The protein below binds the small molecule below.
Small molecule (SMILES): CC(=O)/N=c1\sc(S(N)(=O)=O)nn1C

Sequence of chain 1.D:
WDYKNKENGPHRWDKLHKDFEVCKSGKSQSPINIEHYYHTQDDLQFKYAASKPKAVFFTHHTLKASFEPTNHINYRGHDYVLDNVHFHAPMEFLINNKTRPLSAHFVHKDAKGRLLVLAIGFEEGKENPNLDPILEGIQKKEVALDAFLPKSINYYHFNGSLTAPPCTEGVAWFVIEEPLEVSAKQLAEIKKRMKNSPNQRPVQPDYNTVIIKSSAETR

Binding-site contacts:
Ligand atom O3 contacts residue ASN95 of chain 1.D at 3.2 Å (h-bond).
Ligand atom N1 contacts residue HIS99 of chain 1.D at 3.0 Å (h-bond).
Ligand atom O1 contacts residue TRP188 of chain 1.D at 3.8 Å.
Ligand atom N1 contacts residue GOL1 of chain 1.U at 3.6 Å.
Ligand atom O3 contacts residue VAL118 of chain 1.D at 3.4 Å.
Ligand atom C5 contacts residue GOL1 of chain 1.U at 3.8 Å.
Ligand atom N1 contacts residue HIS97 of chain 1.D at 3.1 Å (h-bond).
Ligand atom C1 contacts residue HIS97 of chain 1.D at 3.9 Å.
Ligand atom C5 contacts residue PRO180 of chain 1.D at 3.1 Å (hydrophobic).
Ligand atom S2 contacts residue HIS97 of chain 1.D at 3.6 Å.
Ligand atom N1 contacts residue ZN1 of chain 1.S at 1.8 Å.
Ligand atom N1 contacts residue HIS116 of chain 1.D at 3.0 Å (h-bond).
Ligand atom N4 contacts residue GOL1 of chain 1.U at 3.3 Å (h-bond).
Ligand atom O1 contacts residue HIS97 of chain 1.D at 3.7 Å.
Ligand atom N3 contacts residue LEU177 of chain 1.D at 4.1 Å.
Ligand atom O2 contacts residue ZN1 of chain 1.S at 4.1 Å.
Ligand atom O2 contacts residue ALA179 of chain 1.D at 3.4 Å (h-bond).
Ligand atom N2 contacts residue ALA179 of chain 1.D at 3.9 Å.
Ligand atom O1 contacts residue HIS116 of chain 1.D at 3.5 Å (h-bond).
Ligand atom S1 contacts residue HIS97 of chain 1.D at 3.7 Å.
Ligand atom S1 contacts residue ZN1 of chain 1.S at 3.1 Å.
Ligand atom O1 contacts residue THR178 of chain 1.D at 3.9 Å.
Ligand atom N3 contacts residue ALA179 of chain 1.D at 3.0 Å.
Ligand atom N1 contacts residue GLU103 of chain 1.D at 3.9 Å.
Ligand atom N1 contacts residue THR178 of chain 1.D at 2.9 Å (h-bond).
Ligand atom N2 contacts residue GOL1 of chain 1.U at 3.5 Å.
Ligand atom C3 contacts residue GOL1 of chain 1.U at 3.8 Å.
Ligand atom C5 contacts residue ALA179 of chain 1.D at 3.9 Å (hydrophobic).
Ligand atom C2 contacts residue GOL1 of chain 1.U at 3.3 Å.
Ligand atom O2 contacts residue LEU177 of chain 1.D at 3.3 Å.
Ligand atom O2 contacts residue THR178 of chain 1.D at 2.4 Å (h-bond).
Ligand atom C3 contacts residue LYS75 of chain 1.D at 4.0 Å.
Ligand atom C1 contacts residue GOL1 of chain 1.U at 3.7 Å.
Ligand atom C4 contacts residue LYS75 of chain 1.D at 3.4 Å.
Ligand atom N3 contacts residue GOL1 of chain 1.U at 3.4 Å.
Ligand atom S1 contacts residue THR178 of chain 1.D at 3.2 Å (h-bond).
Ligand atom S2 contacts residue GOL1 of chain 1.U at 3.9 Å.
Ligand atom O1 contacts residue ZN1 of chain 1.S at 3.2 Å.
Ligand atom S1 contacts residue HIS116 of chain 1.D at 3.9 Å.
Ligand atom C3 contacts residue ASN95 of chain 1.D at 4.0 Å.